Binding-site contacts:
Ligand atom O7 contacts residue ASN313 of chain 1.C at 4.5 Å.
Ligand atom C8 contacts residue THR563 of chain 1.C at 4.2 Å.
Ligand atom C1 contacts residue ASN313 of chain 1.C at 1.4 Å.
Ligand atom O7 contacts residue GLN562 of chain 1.C at 2.9 Å (h-bond).
Ligand atom C4 contacts residue ASN313 of chain 1.C at 4.2 Å.
Ligand atom C7 contacts residue GLN562 of chain 1.C at 3.2 Å.
Ligand atom C6 contacts residue ASN313 of chain 1.C at 4.5 Å.
Ligand atom C5 contacts residue ASN313 of chain 1.C at 3.7 Å.
Ligand atom O5 contacts residue ASN313 of chain 1.C at 2.4 Å (h-bond).
Ligand atom N2 contacts residue GLN562 of chain 1.C at 4.2 Å.
Ligand atom N2 contacts residue ASN313 of chain 1.C at 2.9 Å (h-bond).
Ligand atom O7 contacts residue THR563 of chain 1.C at 4.3 Å.
Ligand atom C8 contacts residue ASN313 of chain 1.C at 3.9 Å.
Ligand atom C7 contacts residue ASN313 of chain 1.C at 3.6 Å.
Ligand atom C2 contacts residue ASN313 of chain 1.C at 2.5 Å.
Ligand atom C8 contacts residue GLN562 of chain 1.C at 3.2 Å.
Ligand atom C3 contacts residue ASN313 of chain 1.C at 3.8 Å.

Sequence of chain 1.C:
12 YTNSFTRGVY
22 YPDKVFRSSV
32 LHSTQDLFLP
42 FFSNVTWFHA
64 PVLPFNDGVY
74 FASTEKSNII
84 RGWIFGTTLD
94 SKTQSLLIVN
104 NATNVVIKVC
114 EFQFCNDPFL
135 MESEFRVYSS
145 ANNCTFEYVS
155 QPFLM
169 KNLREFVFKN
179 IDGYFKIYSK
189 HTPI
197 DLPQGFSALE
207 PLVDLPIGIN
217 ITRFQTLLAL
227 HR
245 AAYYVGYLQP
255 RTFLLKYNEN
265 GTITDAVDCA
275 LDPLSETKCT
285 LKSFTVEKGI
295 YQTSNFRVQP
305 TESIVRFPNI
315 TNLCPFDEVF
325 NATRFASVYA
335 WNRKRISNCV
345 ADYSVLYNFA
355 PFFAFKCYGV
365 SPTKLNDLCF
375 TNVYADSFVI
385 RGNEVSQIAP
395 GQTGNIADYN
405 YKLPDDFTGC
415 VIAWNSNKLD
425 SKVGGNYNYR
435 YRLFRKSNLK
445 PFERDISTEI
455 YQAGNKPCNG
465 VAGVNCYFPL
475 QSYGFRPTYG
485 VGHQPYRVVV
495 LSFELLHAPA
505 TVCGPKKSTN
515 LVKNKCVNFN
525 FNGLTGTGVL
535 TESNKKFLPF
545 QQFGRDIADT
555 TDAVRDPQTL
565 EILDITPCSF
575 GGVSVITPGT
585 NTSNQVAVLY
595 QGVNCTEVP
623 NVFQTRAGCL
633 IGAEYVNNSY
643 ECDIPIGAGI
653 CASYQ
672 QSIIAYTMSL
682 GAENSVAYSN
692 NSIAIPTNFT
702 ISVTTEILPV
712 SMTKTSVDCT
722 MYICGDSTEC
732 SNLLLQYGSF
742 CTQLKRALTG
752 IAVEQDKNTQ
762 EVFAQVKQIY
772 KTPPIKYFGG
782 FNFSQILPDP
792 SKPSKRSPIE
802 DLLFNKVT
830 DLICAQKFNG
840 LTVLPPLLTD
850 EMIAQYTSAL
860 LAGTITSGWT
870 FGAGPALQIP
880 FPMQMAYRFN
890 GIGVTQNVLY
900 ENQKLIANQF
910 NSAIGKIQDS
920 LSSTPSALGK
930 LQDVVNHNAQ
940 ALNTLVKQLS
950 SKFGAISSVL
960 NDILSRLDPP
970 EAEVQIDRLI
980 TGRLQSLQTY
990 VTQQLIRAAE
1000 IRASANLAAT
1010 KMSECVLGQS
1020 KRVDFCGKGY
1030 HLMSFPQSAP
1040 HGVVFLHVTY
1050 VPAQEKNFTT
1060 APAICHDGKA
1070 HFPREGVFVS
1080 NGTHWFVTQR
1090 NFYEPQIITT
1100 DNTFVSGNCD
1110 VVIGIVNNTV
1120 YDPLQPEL

The small molecule below binds the protein below.
Small molecule (SMILES): CC(=O)N[C@@H]1[C@@H](O)[C@H](O)[C@@H](CO)O[C@H]1O